Binding-site contacts:
Ligand atom O18 contacts residue VAL125 of chain 1.D at 3.3 Å.
Ligand atom C10 contacts residue CYS207 of chain 1.A at 4.0 Å (hydrophobic).
Ligand atom C2 contacts residue TRP164 of chain 1.A at 3.4 Å (hydrophobic).
Ligand atom C13 contacts residue VAL165 of chain 1.A at 3.9 Å (hydrophobic).
Ligand atom C6 contacts residue TYR110 of chain 1.A at 3.6 Å (hydrophobic).
Ligand atom C14 contacts residue VAL165 of chain 1.A at 3.8 Å (hydrophobic).
Ligand atom C15 contacts residue VAL125 of chain 1.D at 3.5 Å (hydrophobic).
Ligand atom C12 contacts residue TYR212 of chain 1.A at 3.2 Å (hydrophobic).
Ligand atom C10 contacts residue TYR205 of chain 1.A at 4.0 Å (hydrophobic).
Ligand atom C6 contacts residue TRP164 of chain 1.A at 3.6 Å (hydrophobic).
Ligand atom C15 contacts residue VAL165 of chain 1.A at 3.9 Å (hydrophobic).
Ligand atom N7 contacts residue TYR110 of chain 1.A at 2.8 Å (h-bond).
Ligand atom C16 contacts residue MET133 of chain 1.D at 3.6 Å (hydrophobic).
Ligand atom C13 contacts residue TYR212 of chain 1.A at 3.2 Å (hydrophobic).
Ligand atom C8 contacts residue TYR205 of chain 1.A at 3.5 Å (hydrophobic).
Ligand atom C14 contacts residue TRP164 of chain 1.A at 3.8 Å (hydrophobic).
Ligand atom C17 contacts residue ILE135 of chain 1.D at 3.8 Å (hydrophobic).
Ligand atom C8 contacts residue TYR212 of chain 1.A at 4.0 Å (hydrophobic).
Ligand atom C5 contacts residue TYR72 of chain 1.D at 4.0 Å (hydrophobic).
Ligand atom O1 contacts residue TRP164 of chain 1.A at 3.5 Å.
Ligand atom C8 contacts residue TRP164 of chain 1.A at 3.7 Å (hydrophobic).
Ligand atom C9 contacts residue CYS207 of chain 1.A at 3.7 Å (hydrophobic).
Ligand atom N3 contacts residue ILE135 of chain 1.D at 3.8 Å.
Ligand atom C12 contacts residue CYS208 of chain 1.A at 3.6 Å (hydrophobic).
Ligand atom N3 contacts residue TRP164 of chain 1.A at 3.2 Å (h-bond).
Ligand atom C4 contacts residue TRP164 of chain 1.A at 3.5 Å (hydrophobic).
Ligand atom C12 contacts residue TRP164 of chain 1.A at 3.9 Å (hydrophobic).
Ligand atom C4 contacts residue ILE135 of chain 1.D at 3.9 Å (hydrophobic).
Ligand atom C12 contacts residue CYS207 of chain 1.A at 3.7 Å (hydrophobic).
Ligand atom C2 contacts residue ILE135 of chain 1.D at 3.7 Å (hydrophobic).
Ligand atom C17 contacts residue MET133 of chain 1.D at 3.6 Å (hydrophobic).
Ligand atom C11 contacts residue TRP164 of chain 1.A at 3.5 Å (hydrophobic).
Ligand atom C9 contacts residue TYR205 of chain 1.A at 3.9 Å (hydrophobic).
Ligand atom O1 contacts residue ILE135 of chain 1.D at 3.4 Å.
Ligand atom C11 contacts residue CYS207 of chain 1.A at 3.7 Å (hydrophobic).
Ligand atom O1 contacts residue VAL165 of chain 1.A at 3.7 Å.
Ligand atom C16 contacts residue VAL125 of chain 1.D at 3.7 Å (hydrophobic).
Ligand atom C8 contacts residue TYR110 of chain 1.A at 3.6 Å (hydrophobic).
Ligand atom N7 contacts residue TRP164 of chain 1.A at 2.8 Å (h-bond).
Ligand atom C5 contacts residue TRP164 of chain 1.A at 3.8 Å (hydrophobic).

Sequence of chain 1.A:
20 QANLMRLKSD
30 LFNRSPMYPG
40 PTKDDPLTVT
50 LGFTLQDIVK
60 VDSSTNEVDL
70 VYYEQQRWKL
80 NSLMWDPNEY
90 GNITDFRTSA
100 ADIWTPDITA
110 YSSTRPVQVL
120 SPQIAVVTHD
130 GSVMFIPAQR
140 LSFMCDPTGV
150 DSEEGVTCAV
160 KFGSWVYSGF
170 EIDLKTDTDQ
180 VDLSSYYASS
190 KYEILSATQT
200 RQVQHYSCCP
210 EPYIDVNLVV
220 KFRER

A protein and the small-molecule ligand that binds it are described below.
Small molecule (SMILES): O=c1c(CCCO)ccc2n1C[C@@H]1CNC[C@H]2C1

Sequence of chain 1.D:
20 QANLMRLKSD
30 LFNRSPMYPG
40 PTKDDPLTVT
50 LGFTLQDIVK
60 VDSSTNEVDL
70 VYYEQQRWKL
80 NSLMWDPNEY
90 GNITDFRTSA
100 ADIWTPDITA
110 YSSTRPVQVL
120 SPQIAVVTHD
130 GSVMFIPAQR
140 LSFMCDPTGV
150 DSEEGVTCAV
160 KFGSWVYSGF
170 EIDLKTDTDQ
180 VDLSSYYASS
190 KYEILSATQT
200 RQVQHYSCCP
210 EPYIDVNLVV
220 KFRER